The small molecule below binds the protein below.
Small molecule (SMILES): Nc1nc2c(ncn2[C@@H]2O[C@H](CO[P](=O)(O)O[P](=O)(O)NP(=O)(O)O)[C@@H](O)[C@H]2O)c(=O)[nH]1

Sequence of chain 1.A:
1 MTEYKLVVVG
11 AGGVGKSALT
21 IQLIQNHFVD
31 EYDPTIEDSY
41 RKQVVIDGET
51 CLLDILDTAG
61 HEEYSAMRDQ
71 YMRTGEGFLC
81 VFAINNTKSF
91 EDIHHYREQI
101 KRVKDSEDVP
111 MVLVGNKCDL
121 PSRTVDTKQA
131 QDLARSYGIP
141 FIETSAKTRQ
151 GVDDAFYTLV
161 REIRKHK

Binding-site contacts:
Ligand atom PG contacts residue MG1 of chain 1.G at 3.2 Å.
Ligand atom N1 contacts residue ASP119 of chain 1.A at 2.7 Å (salt-bridge).
Ligand atom C6 contacts residue ASP119 of chain 1.A at 3.4 Å.
Ligand atom O2' contacts residue VAL29 of chain 1.A at 2.9 Å (h-bond).
Ligand atom C5 contacts residue ASN116 of chain 1.A at 3.5 Å.
Ligand atom O6 contacts residue LYS117 of chain 1.A at 3.4 Å.
Ligand atom O2G contacts residue THR35 of chain 1.A at 2.8 Å (h-bond).
Ligand atom O2B contacts residue MG1 of chain 1.G at 2.0 Å.
Ligand atom O6 contacts residue ALA146 of chain 1.A at 2.9 Å (h-bond).
Ligand atom O3' contacts residue ASP30 of chain 1.A at 2.6 Å (salt-bridge).
Ligand atom C5' contacts residue GLY13 of chain 1.A at 3.5 Å.
Ligand atom O6 contacts residue ASN116 of chain 1.A at 3.4 Å (h-bond).
Ligand atom O1B contacts residue VAL14 of chain 1.A at 3.5 Å (h-bond).
Ligand atom O2A contacts residue GLY15 of chain 1.A at 3.5 Å.
Ligand atom N7 contacts residue ALA146 of chain 1.A at 3.5 Å.
Ligand atom N2 contacts residue LEU120 of chain 1.A at 3.4 Å.
Ligand atom O2A contacts residue ALA18 of chain 1.A at 2.7 Å (h-bond).
Ligand atom O4' contacts residue LYS117 of chain 1.A at 3.2 Å (salt-bridge).
Ligand atom N3B contacts residue GLY13 of chain 1.A at 3.2 Å (h-bond).
Ligand atom PB contacts residue MG1 of chain 1.G at 3.2 Å.
Ligand atom O1B contacts residue GLY15 of chain 1.A at 3.3 Å (h-bond).
Ligand atom O6 contacts residue ASP119 of chain 1.A at 3.4 Å (salt-bridge).
Ligand atom C8 contacts residue ALA18 of chain 1.A at 3.5 Å (hydrophobic).
Ligand atom O2' contacts residue ASP30 of chain 1.A at 2.9 Å (salt-bridge).
Ligand atom N3B contacts residue MG1 of chain 1.G at 3.4 Å.
Ligand atom O3A contacts residue GLY15 of chain 1.A at 3.1 Å (h-bond).
Ligand atom O2' contacts residue PHE28 of chain 1.A at 3.4 Å.
Ligand atom C2' contacts residue VAL29 of chain 1.A at 3.5 Å (hydrophobic).
Ligand atom N7 contacts residue ASN116 of chain 1.A at 2.9 Å (h-bond).
Ligand atom O3G contacts residue LYS16 of chain 1.A at 2.6 Å (salt-bridge).
Ligand atom O1G contacts residue TYR32 of chain 1.A at 3.4 Å.
Ligand atom O1B contacts residue LYS16 of chain 1.A at 2.5 Å (salt-bridge).
Ligand atom O6 contacts residue SER145 of chain 1.A at 3.4 Å.
Ligand atom N2 contacts residue ASP119 of chain 1.A at 3.0 Å (salt-bridge).
Ligand atom O2B contacts residue SER17 of chain 1.A at 3.0 Å (h-bond).
Ligand atom O1A contacts residue TYR32 of chain 1.A at 3.5 Å.
Ligand atom C3' contacts residue ASP30 of chain 1.A at 3.5 Å.
Ligand atom O3G contacts residue GLY60 of chain 1.A at 3.1 Å (h-bond).
Ligand atom O2A contacts residue SER17 of chain 1.A at 3.3 Å (h-bond).
Ligand atom O2G contacts residue MG1 of chain 1.G at 1.9 Å.